Binding-site contacts:
Ligand atom N6 contacts residue ILE204 of chain 1.A at 3.0 Å (h-bond).
Ligand atom C1' contacts residue TYR186 of chain 1.A at 3.6 Å (hydrophobic).
Ligand atom O2B contacts residue LYS14 of chain 1.A at 2.6 Å (salt-bridge).
Ligand atom C6 contacts residue TYR186 of chain 1.A at 3.8 Å (hydrophobic).
Ligand atom O1A contacts residue SER18 of chain 1.A at 3.1 Å (h-bond).
Ligand atom O3A contacts residue LYS17 of chain 1.A at 3.8 Å.
Ligand atom N6 contacts residue TYR19 of chain 1.A at 3.5 Å.
Ligand atom O2B contacts residue LYS13 of chain 1.A at 3.5 Å.
Ligand atom N3 contacts residue TYR186 of chain 1.A at 3.8 Å.
Ligand atom O2' contacts residue TYR19 of chain 1.A at 3.8 Å.
Ligand atom PB contacts residue MG1 of chain 1.G at 3.5 Å.
Ligand atom O3A contacts residue GLY16 of chain 1.A at 3.2 Å (h-bond).
Ligand atom PB contacts residue GLY16 of chain 1.A at 3.7 Å.
Ligand atom O1B contacts residue GLY16 of chain 1.A at 3.0 Å (h-bond).
Ligand atom C8 contacts residue GLY16 of chain 1.A at 3.8 Å.
Ligand atom O3B contacts residue MG1 of chain 1.G at 2.1 Å.
Ligand atom N7 contacts residue TYR186 of chain 1.A at 3.5 Å.
Ligand atom O1A contacts residue LYS17 of chain 1.A at 3.8 Å.
Ligand atom C8 contacts residue TYR19 of chain 1.A at 3.5 Å (hydrophobic).
Ligand atom O1B contacts residue SER15 of chain 1.A at 3.5 Å (h-bond).
Ligand atom C5 contacts residue TYR186 of chain 1.A at 3.7 Å (hydrophobic).
Ligand atom C8 contacts residue TYR186 of chain 1.A at 3.5 Å (hydrophobic).
Ligand atom O3B contacts residue LYS17 of chain 1.A at 3.7 Å.
Ligand atom PB contacts residue LYS17 of chain 1.A at 3.5 Å.
Ligand atom O1A contacts residue GLY16 of chain 1.A at 3.5 Å.
Ligand atom C5' contacts residue LYS14 of chain 1.A at 3.8 Å.
Ligand atom O4' contacts residue TYR186 of chain 1.A at 3.1 Å (h-bond).
Ligand atom C5 contacts residue TYR19 of chain 1.A at 3.6 Å (hydrophobic).
Ligand atom O1B contacts residue LYS17 of chain 1.A at 2.6 Å (salt-bridge).
Ligand atom O1B contacts residue LYS14 of chain 1.A at 3.8 Å.
Ligand atom O2B contacts residue MG1 of chain 1.G at 3.8 Å.
Ligand atom N9 contacts residue TYR186 of chain 1.A at 3.5 Å.
Ligand atom C4 contacts residue TYR186 of chain 1.A at 3.6 Å (hydrophobic).
Ligand atom PB contacts residue LYS14 of chain 1.A at 3.6 Å.
Ligand atom O3B contacts residue SER18 of chain 1.A at 3.0 Å (h-bond).
Ligand atom C6 contacts residue TYR19 of chain 1.A at 3.5 Å (hydrophobic).
Ligand atom N7 contacts residue TYR19 of chain 1.A at 3.3 Å.
Ligand atom O3A contacts residue LYS14 of chain 1.A at 3.5 Å.
Ligand atom N6 contacts residue PRO203 of chain 1.A at 3.8 Å.
Ligand atom O1A contacts residue TYR19 of chain 1.A at 2.7 Å (h-bond).

The protein below binds the small molecule below.
Small molecule (SMILES): Nc1ncnc2c1ncn2[C@@H]1O[C@H](COP(=O)(O)OP(=O)(O)OP(O)(O)=S)[C@@H](O)[C@H]1O

Sequence of chain 1.A:
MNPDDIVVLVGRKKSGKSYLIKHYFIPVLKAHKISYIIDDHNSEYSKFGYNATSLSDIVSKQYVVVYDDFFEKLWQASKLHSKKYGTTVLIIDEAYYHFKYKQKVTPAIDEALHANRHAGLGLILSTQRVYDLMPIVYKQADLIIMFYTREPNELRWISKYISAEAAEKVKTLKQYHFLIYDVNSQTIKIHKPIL